The protein below binds the small molecule below.
Small molecule (SMILES): CN(N=O)c1ccc(O)c(O)c1

Sequence of chain 1.A:
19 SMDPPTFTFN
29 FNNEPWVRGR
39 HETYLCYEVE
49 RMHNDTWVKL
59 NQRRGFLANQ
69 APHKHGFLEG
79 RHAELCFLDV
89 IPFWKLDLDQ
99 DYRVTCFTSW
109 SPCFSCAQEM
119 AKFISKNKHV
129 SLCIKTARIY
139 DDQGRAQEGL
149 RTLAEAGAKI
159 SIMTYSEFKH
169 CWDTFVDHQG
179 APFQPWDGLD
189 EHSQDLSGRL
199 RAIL

Binding-site contacts:
Ligand atom C4 contacts residue ARG101 of chain 1.A at 3.8 Å.
Ligand atom C8 contacts residue CYS131 of chain 1.A at 4.1 Å (hydrophobic).
Ligand atom O3 contacts residue CYS131 of chain 1.A at 4.1 Å.
Ligand atom C7 contacts residue ARG101 of chain 1.A at 3.6 Å.
Ligand atom O4 contacts residue LYS133 of chain 1.A at 4.0 Å.
Ligand atom C5 contacts residue CYS131 of chain 1.A at 2.7 Å (hydrophobic).
Ligand atom C4 contacts residue CYS131 of chain 1.A at 1.7 Å (hydrophobic).
Ligand atom N3 contacts residue LYS157 of chain 1.A at 3.8 Å.
Ligand atom N3 contacts residue CYS131 of chain 1.A at 2.9 Å (h-bond).
Ligand atom C8 contacts residue LYS157 of chain 1.A at 4.1 Å.
Ligand atom N2 contacts residue CYS131 of chain 1.A at 3.2 Å (h-bond).
Ligand atom C5 contacts residue LYS133 of chain 1.A at 3.7 Å.
Ligand atom O5 contacts residue ARG101 of chain 1.A at 4.1 Å.
Ligand atom C6 contacts residue CYS131 of chain 1.A at 4.0 Å (hydrophobic).
Ligand atom N2 contacts residue LYS157 of chain 1.A at 3.4 Å.
Ligand atom C5 contacts residue ARG101 of chain 1.A at 3.9 Å.
Ligand atom N2 contacts residue ARG101 of chain 1.A at 4.1 Å.
Ligand atom C6 contacts residue LYS133 of chain 1.A at 3.5 Å.
Ligand atom N3 contacts residue ARG101 of chain 1.A at 4.3 Å.
Ligand atom C6 contacts residue ARG101 of chain 1.A at 3.9 Å.
Ligand atom C7 contacts residue LYS133 of chain 1.A at 3.8 Å.
Ligand atom O5 contacts residue LYS133 of chain 1.A at 3.5 Å (salt-bridge).
Ligand atom C6 contacts residue THR103 of chain 1.A at 4.2 Å.
Ligand atom C4 contacts residue LYS157 of chain 1.A at 4.2 Å.
Ligand atom C8 contacts residue ARG101 of chain 1.A at 3.5 Å.
Ligand atom C5 contacts residue THR103 of chain 1.A at 3.5 Å.
Ligand atom C9 contacts residue CYS131 of chain 1.A at 2.9 Å (hydrophobic).
Ligand atom O5 contacts residue THR103 of chain 1.A at 3.9 Å.
Ligand atom C9 contacts residue LYS157 of chain 1.A at 3.7 Å.
Ligand atom O3 contacts residue LYS157 of chain 1.A at 3.8 Å.
Ligand atom O4 contacts residue ARG101 of chain 1.A at 3.7 Å.
Ligand atom C9 contacts residue ARG101 of chain 1.A at 3.8 Å.
Ligand atom C10 contacts residue LYS157 of chain 1.A at 3.6 Å.